Binding-site contacts:
Ligand atom O7 contacts residue CYS298 of chain 1.A at 4.5 Å.
Ligand atom N2 contacts residue ARG444 of chain 1.A at 4.2 Å.
Ligand atom C7 contacts residue ASN297 of chain 1.A at 4.2 Å.
Ligand atom C8 contacts residue ASN297 of chain 1.A at 4.3 Å.
Ligand atom C3 contacts residue HIS331 of chain 1.A at 3.8 Å.
Ligand atom C7 contacts residue ARG444 of chain 1.A at 3.6 Å.
Ligand atom C8 contacts residue ARG444 of chain 1.A at 3.7 Å.
Ligand atom C4 contacts residue ASN333 of chain 1.A at 4.2 Å.
Ligand atom C5 contacts residue ASN333 of chain 1.A at 3.6 Å.
Ligand atom O7 contacts residue THR299 of chain 1.A at 2.9 Å (h-bond).
Ligand atom C7 contacts residue HIS331 of chain 1.A at 3.8 Å.
Ligand atom O5 contacts residue ASN333 of chain 1.A at 2.3 Å (h-bond).
Ligand atom C1 contacts residue ASN333 of chain 1.A at 1.4 Å.
Ligand atom C7 contacts residue THR299 of chain 1.A at 3.9 Å.
Ligand atom O7 contacts residue HIS331 of chain 1.A at 3.6 Å.
Ligand atom C3 contacts residue ASN333 of chain 1.A at 3.8 Å.
Ligand atom C8 contacts residue ASN333 of chain 1.A at 3.4 Å.
Ligand atom O7 contacts residue ARG444 of chain 1.A at 3.5 Å (salt-bridge).
Ligand atom C2 contacts residue HIS331 of chain 1.A at 4.2 Å.
Ligand atom C2 contacts residue ASN333 of chain 1.A at 2.5 Å.
Ligand atom O3 contacts residue HIS331 of chain 1.A at 3.8 Å.
Ligand atom O5 contacts residue THR415 of chain 1.A at 4.2 Å.
Ligand atom O7 contacts residue ASN297 of chain 1.A at 3.4 Å (h-bond).
Ligand atom N2 contacts residue ASN333 of chain 1.A at 2.9 Å (h-bond).
Ligand atom N2 contacts residue HIS331 of chain 1.A at 3.2 Å (h-bond).
Ligand atom C7 contacts residue ASN333 of chain 1.A at 3.2 Å.
Ligand atom O7 contacts residue ASN333 of chain 1.A at 4.0 Å.

Sequence of chain 1.A:
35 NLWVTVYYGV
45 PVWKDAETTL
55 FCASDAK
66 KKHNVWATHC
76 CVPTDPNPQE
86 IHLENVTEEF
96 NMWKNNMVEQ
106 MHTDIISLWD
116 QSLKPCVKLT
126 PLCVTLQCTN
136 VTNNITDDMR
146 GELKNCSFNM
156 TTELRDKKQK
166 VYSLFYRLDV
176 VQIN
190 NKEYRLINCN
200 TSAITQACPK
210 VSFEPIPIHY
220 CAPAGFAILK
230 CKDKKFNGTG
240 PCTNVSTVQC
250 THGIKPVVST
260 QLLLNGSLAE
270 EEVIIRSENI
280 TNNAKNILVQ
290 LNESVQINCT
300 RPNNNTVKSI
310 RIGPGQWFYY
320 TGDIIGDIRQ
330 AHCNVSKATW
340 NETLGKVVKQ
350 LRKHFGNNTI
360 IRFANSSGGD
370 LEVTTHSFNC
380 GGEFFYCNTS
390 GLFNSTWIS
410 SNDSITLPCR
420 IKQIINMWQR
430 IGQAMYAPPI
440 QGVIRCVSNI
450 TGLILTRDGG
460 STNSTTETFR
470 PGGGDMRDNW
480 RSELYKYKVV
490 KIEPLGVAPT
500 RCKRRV

A small-molecule ligand and the protein it binds are described below.
Small molecule (SMILES): CC(=O)N[C@H]1[C@H](O[C@H]2[C@H](O)[C@@H](NC(C)=O)CO[C@@H]2CO)O[C@H](CO)[C@@H](O)[C@@H]1O